Sequence of chain 1.A:
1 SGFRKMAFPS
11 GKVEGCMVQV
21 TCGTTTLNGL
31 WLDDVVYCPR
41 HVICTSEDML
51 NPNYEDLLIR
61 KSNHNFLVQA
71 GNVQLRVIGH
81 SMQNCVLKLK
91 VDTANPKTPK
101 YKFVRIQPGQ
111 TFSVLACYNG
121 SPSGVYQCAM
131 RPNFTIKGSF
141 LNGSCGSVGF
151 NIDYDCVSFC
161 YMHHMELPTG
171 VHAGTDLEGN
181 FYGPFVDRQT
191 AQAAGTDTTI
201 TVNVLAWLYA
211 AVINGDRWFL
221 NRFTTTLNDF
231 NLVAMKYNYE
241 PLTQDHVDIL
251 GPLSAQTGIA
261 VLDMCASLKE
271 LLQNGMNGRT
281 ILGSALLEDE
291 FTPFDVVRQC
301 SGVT

This protein binds this small molecule.
Small molecule (SMILES): O=C(Cc1cncc2ccccc12)N(CCC1CCCCC1)Cc1cccs1

Sequence of chain 2.A:
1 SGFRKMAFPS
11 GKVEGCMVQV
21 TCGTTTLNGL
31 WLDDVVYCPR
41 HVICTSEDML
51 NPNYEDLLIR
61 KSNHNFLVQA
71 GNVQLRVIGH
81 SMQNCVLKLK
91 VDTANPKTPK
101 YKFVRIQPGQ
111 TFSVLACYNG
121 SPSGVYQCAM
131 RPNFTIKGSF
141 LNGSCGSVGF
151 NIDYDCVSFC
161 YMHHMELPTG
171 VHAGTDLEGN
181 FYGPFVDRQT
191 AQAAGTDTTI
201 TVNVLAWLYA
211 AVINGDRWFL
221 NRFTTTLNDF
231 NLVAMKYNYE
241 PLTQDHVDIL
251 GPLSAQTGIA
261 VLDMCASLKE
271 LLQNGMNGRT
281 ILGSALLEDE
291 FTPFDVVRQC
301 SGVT

Binding-site contacts:
Ligand atom C15 contacts residue THR45 of chain 1.A at 3.5 Å.
Ligand atom C20 contacts residue MET49 of chain 1.A at 3.5 Å (hydrophobic).
Ligand atom C23 contacts residue MET165 of chain 1.A at 3.2 Å (hydrophobic).
Ligand atom C8 contacts residue ASN142 of chain 1.A at 3.5 Å.
Ligand atom C4 contacts residue LEU141 of chain 1.A at 3.6 Å (hydrophobic).
Ligand atom C4 contacts residue PHE140 of chain 1.A at 3.1 Å (hydrophobic).
Ligand atom S contacts residue GLN189 of chain 1.A at 3.2 Å (h-bond).
Ligand atom N contacts residue SER144 of chain 1.A at 3.7 Å.
Ligand atom S contacts residue ARG188 of chain 1.A at 3.3 Å (salt-bridge).
Ligand atom N contacts residue HIS163 of chain 1.A at 2.9 Å (h-bond).
Ligand atom C7 contacts residue ASN142 of chain 1.A at 3.7 Å.
Ligand atom C15 contacts residue CYS44 of chain 1.A at 3.5 Å (hydrophobic).
Ligand atom C4 contacts residue GLU166 of chain 1.A at 3.6 Å.
Ligand atom C1 contacts residue CYS145 of chain 1.A at 3.4 Å (hydrophobic).
Ligand atom O contacts residue GLU166 of chain 1.A at 3.1 Å (salt-bridge).
Ligand atom C9 contacts residue ASN142 of chain 1.A at 3.4 Å.
Ligand atom C15 contacts residue MET49 of chain 1.A at 3.8 Å (hydrophobic).
Ligand atom C6 contacts residue LEU141 of chain 1.A at 3.7 Å (hydrophobic).
Ligand atom C23 contacts residue MET49 of chain 1.A at 3.5 Å (hydrophobic).
Ligand atom N contacts residue GLU166 of chain 1.A at 3.7 Å.
Ligand atom C16 contacts residue CYS44 of chain 1.A at 3.4 Å (hydrophobic).
Ligand atom C14 contacts residue MET49 of chain 1.A at 3.6 Å (hydrophobic).
Ligand atom C15 contacts residue SER46 of chain 1.A at 3.8 Å.
Ligand atom C22 contacts residue MET49 of chain 1.A at 3.5 Å (hydrophobic).
Ligand atom C22 contacts residue ASP187 of chain 1.A at 3.6 Å.
Ligand atom C23 contacts residue ASP187 of chain 1.A at 3.4 Å.
Ligand atom C23 contacts residue ARG188 of chain 1.A at 3.2 Å.
Ligand atom C6 contacts residue ASN142 of chain 1.A at 3.5 Å.
Ligand atom C3 contacts residue HIS163 of chain 1.A at 3.3 Å.
Ligand atom C16 contacts residue THR25 of chain 1.A at 3.5 Å.
Ligand atom C19 contacts residue GLN189 of chain 1.A at 3.4 Å.
Ligand atom N contacts residue PHE140 of chain 1.A at 3.7 Å.
Ligand atom C18 contacts residue ASN142 of chain 1.A at 3.8 Å.
Ligand atom O contacts residue MET165 of chain 1.A at 3.6 Å.
Ligand atom C6 contacts residue GLU166 of chain 1.A at 3.5 Å.
Ligand atom S contacts residue MET49 of chain 1.A at 3.6 Å.
Ligand atom C5 contacts residue LEU141 of chain 1.A at 3.7 Å (hydrophobic).
Ligand atom C22 contacts residue MET165 of chain 1.A at 3.4 Å (hydrophobic).
Ligand atom C21 contacts residue HIS164 of chain 1.A at 3.5 Å.
Ligand atom C21 contacts residue MET49 of chain 1.A at 3.4 Å (hydrophobic).